Binding-site contacts:
Ligand atom C2 contacts residue THR140 of chain 1.B at 3.6 Å.
Ligand atom C21 contacts residue GLY165 of chain 1.B at 3.5 Å.
Ligand atom C23 contacts residue GLY165 of chain 1.B at 3.1 Å.
Ligand atom O13 contacts residue PO41 of chain 1.G at 2.8 Å (h-bond).
Ligand atom C21 contacts residue ARG167 of chain 1.B at 3.9 Å.
Ligand atom O1B contacts residue GLY165 of chain 1.B at 3.1 Å (h-bond).
Ligand atom O2 contacts residue ARG135 of chain 1.B at 3.2 Å (salt-bridge).
Ligand atom O2 contacts residue TYR110 of chain 1.B at 3.0 Å.
Ligand atom O4 contacts residue GLU45 of chain 1.B at 2.5 Å (salt-bridge).
Ligand atom O1B contacts residue GLY166 of chain 1.B at 3.6 Å (h-bond).
Ligand atom C1 contacts residue HIS170 of chain 1.B at 3.9 Å.
Ligand atom O1A contacts residue HIS170 of chain 1.B at 2.7 Å (h-bond).
Ligand atom O6 contacts residue ARG167 of chain 1.B at 3.0 Å (salt-bridge).
Ligand atom O1 contacts residue HIS170 of chain 1.B at 3.8 Å.
Ligand atom C22 contacts residue GLY165 of chain 1.B at 3.9 Å.
Ligand atom O1B contacts residue ARG167 of chain 1.B at 2.7 Å (salt-bridge).
Ligand atom O5 contacts residue TYR110 of chain 1.B at 3.3 Å (h-bond).
Ligand atom C23 contacts residue PO41 of chain 1.G at 3.2 Å.
Ligand atom O3 contacts residue GLU45 of chain 1.B at 2.7 Å (salt-bridge).
Ligand atom C21 contacts residue HIS170 of chain 1.B at 3.8 Å.
Ligand atom O3 contacts residue ARG135 of chain 1.B at 2.8 Å (salt-bridge).
Ligand atom C3 contacts residue ARG135 of chain 1.B at 3.9 Å.
Ligand atom O3 contacts residue LYS41 of chain 1.B at 3.6 Å.
Ligand atom O1A contacts residue PHE168 of chain 1.B at 3.6 Å (h-bond).
Ligand atom O2 contacts residue THR140 of chain 1.B at 2.8 Å (h-bond).
Ligand atom O3 contacts residue ALA40 of chain 1.B at 3.9 Å.
Ligand atom O13 contacts residue ASP8 of chain 1.B at 4.0 Å.
Ligand atom C4 contacts residue GLU45 of chain 1.B at 3.6 Å.
Ligand atom O13 contacts residue ALA40 of chain 1.B at 3.9 Å.
Ligand atom C3 contacts residue GLU45 of chain 1.B at 3.6 Å.
Ligand atom C1 contacts residue TYR110 of chain 1.B at 3.9 Å (hydrophobic).
Ligand atom C23 contacts residue ASP8 of chain 1.B at 3.3 Å.
Ligand atom O5 contacts residue PHE168 of chain 1.B at 3.8 Å.
Ligand atom C2 contacts residue HIS170 of chain 1.B at 3.7 Å.
Ligand atom C21 contacts residue PHE168 of chain 1.B at 3.6 Å (hydrophobic).
Ligand atom O1A contacts residue GLY165 of chain 1.B at 3.5 Å.
Ligand atom O4 contacts residue LYS41 of chain 1.B at 2.9 Å (salt-bridge).
Ligand atom O1B contacts residue PHE168 of chain 1.B at 3.3 Å (h-bond).
Ligand atom C2 contacts residue ARG135 of chain 1.B at 3.8 Å.
Ligand atom O13 contacts residue GLY165 of chain 1.B at 2.6 Å (h-bond).

Sequence of chain 1.B:
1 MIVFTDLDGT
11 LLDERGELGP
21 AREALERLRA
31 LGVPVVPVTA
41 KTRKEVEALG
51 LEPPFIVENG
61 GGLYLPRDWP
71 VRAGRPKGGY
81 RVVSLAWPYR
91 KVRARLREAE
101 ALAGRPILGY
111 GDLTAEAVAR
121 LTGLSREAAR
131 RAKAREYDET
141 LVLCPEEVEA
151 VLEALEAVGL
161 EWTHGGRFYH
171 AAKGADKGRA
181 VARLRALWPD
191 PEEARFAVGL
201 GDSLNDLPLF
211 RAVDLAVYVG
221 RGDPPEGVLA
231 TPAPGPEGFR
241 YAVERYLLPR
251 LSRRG

A small-molecule ligand and the protein it binds are described below.
Small molecule (SMILES): O=C(O)[C@@H](CO)O[C@H]1O[C@H](CO)[C@@H](O)[C@H](O)[C@@H]1O